The small molecule below binds the protein below.
Small molecule (SMILES): CC(=O)N[C@H]1[C@H](O[C@H]2[C@H](O)[C@@H](NC(C)=O)CO[C@@H]2CO)O[C@H](CO[C@H]2O[C@H](CO)[C@@H](O)[C@H](O)[C@@H]2O)[C@@H](O[C@H]2O[C@H](CO)[C@@H](O)[C@H](O)[C@@H]2O)[C@@H]1O[C@@H]1O[C@H](CS(=O)(=O)O)[C@@H](O[C@@H]2O[C@H](CO)[C@@H](O)[C@H](O)[C@H]2O)[C@H](O)[C@H]1O

Sequence of chain 1.E:
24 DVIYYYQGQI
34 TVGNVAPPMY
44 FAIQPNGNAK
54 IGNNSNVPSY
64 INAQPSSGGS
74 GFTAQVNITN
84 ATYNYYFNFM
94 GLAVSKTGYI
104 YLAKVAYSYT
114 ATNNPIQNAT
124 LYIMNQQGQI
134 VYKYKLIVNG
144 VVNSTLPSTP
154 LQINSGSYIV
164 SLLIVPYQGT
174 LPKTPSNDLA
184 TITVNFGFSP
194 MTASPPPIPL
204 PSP

Binding-site contacts:
Ligand atom O4 contacts residue PRO199 of chain 1.E at 3.6 Å.
Ligand atom C3 contacts residue GLN130 of chain 1.D at 3.5 Å.
Ligand atom O6 contacts residue LYS53 of chain 1.D at 3.8 Å.
Ligand atom C5 contacts residue ASN91 of chain 1.D at 3.5 Å.
Ligand atom O7 contacts residue ASN56 of chain 1.D at 3.2 Å (h-bond).
Ligand atom O6 contacts residue ASN91 of chain 1.D at 3.3 Å (h-bond).
Ligand atom O7 contacts residue ILE201 of chain 1.E at 3.9 Å.
Ligand atom N2 contacts residue ASN56 of chain 1.D at 2.9 Å (h-bond).
Ligand atom O1S6 contacts residue GLN130 of chain 1.D at 4.0 Å.
Ligand atom C1 contacts residue PRO199 of chain 1.E at 4.0 Å (hydrophobic).
Ligand atom C1 contacts residue ALA52 of chain 1.D at 3.7 Å (hydrophobic).
Ligand atom O6 contacts residue PRO199 of chain 1.E at 3.4 Å.
Ligand atom O4 contacts residue GLN130 of chain 1.D at 3.7 Å.
Ligand atom O7 contacts residue ALA52 of chain 1.D at 3.6 Å (h-bond).
Ligand atom O2 contacts residue GLN130 of chain 1.D at 3.9 Å.
Ligand atom O6 contacts residue PRO198 of chain 1.E at 3.4 Å (h-bond).
Ligand atom O5 contacts residue ASN56 of chain 1.D at 2.4 Å (h-bond).
Ligand atom C1 contacts residue ASN56 of chain 1.D at 1.4 Å.
Ligand atom O5 contacts residue ASN91 of chain 1.D at 3.3 Å (h-bond).
Ligand atom O6 contacts residue ILE162 of chain 1.D at 3.4 Å.
Ligand atom O5 contacts residue LYS53 of chain 1.D at 3.4 Å.
Ligand atom O5 contacts residue ALA52 of chain 1.D at 3.7 Å.
Ligand atom C8 contacts residue GLN130 of chain 1.D at 3.6 Å.
Ligand atom C6 contacts residue LYS53 of chain 1.D at 3.1 Å.
Ligand atom C5 contacts residue ASN56 of chain 1.D at 3.7 Å.
Ligand atom O6 contacts residue PHE90 of chain 1.D at 3.4 Å.
Ligand atom O5 contacts residue PRO199 of chain 1.E at 3.6 Å.
Ligand atom C5 contacts residue LYS53 of chain 1.D at 4.1 Å.
Ligand atom C6 contacts residue ASN91 of chain 1.D at 3.3 Å.
Ligand atom C8 contacts residue PHE90 of chain 1.D at 3.9 Å (hydrophobic).
Ligand atom O4 contacts residue SER197 of chain 1.E at 3.2 Å (h-bond).
Ligand atom C7 contacts residue ASN56 of chain 1.D at 3.2 Å.
Ligand atom C4 contacts residue SER197 of chain 1.E at 4.0 Å.
Ligand atom C8 contacts residue GLY131 of chain 1.D at 3.6 Å.
Ligand atom C3 contacts residue ASN56 of chain 1.D at 3.8 Å.
Ligand atom O3 contacts residue PRO199 of chain 1.E at 4.1 Å.
Ligand atom C6 contacts residue PRO198 of chain 1.E at 4.0 Å (hydrophobic).
Ligand atom C2 contacts residue ASN56 of chain 1.D at 2.5 Å.
Ligand atom C8 contacts residue GLN129 of chain 1.D at 3.6 Å.
Ligand atom C6 contacts residue SER197 of chain 1.E at 3.4 Å.

Sequence of chain 1.D:
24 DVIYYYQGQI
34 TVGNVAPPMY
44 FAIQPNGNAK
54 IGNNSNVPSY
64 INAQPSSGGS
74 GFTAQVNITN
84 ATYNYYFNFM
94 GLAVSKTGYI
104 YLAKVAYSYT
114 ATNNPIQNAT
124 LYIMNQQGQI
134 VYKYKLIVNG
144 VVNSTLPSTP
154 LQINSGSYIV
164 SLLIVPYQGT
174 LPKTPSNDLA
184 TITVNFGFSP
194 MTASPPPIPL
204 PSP